The small molecule below binds the protein below.
Small molecule (SMILES): Cc1cccc2ccc(N3CC[C@H](C(=O)N[C@H]4CCO[C@H](CO)C4)C(C)(C)C3)nc12

Binding-site contacts:
Ligand atom C7 contacts residue TYR30 of chain 2.A at 3.8 Å (hydrophobic).
Ligand atom C15 contacts residue GSH1 of chain 1.C at 4.0 Å.
Ligand atom O contacts residue GLY37 of chain 2.A at 3.3 Å.
Ligand atom O2 contacts residue HIS55 of chain 2.A at 2.8 Å (h-bond).
Ligand atom C21 contacts residue GSH1 of chain 1.C at 3.6 Å.
Ligand atom C12 contacts residue THR133 of chain 1.A at 4.0 Å.
Ligand atom C9 contacts residue GLN136 of chain 1.A at 3.8 Å.
Ligand atom N2 contacts residue GLY37 of chain 2.A at 3.9 Å.
Ligand atom C9 contacts residue TYR30 of chain 2.A at 3.6 Å (hydrophobic).
Ligand atom N2 contacts residue GSH1 of chain 1.C at 3.5 Å (h-bond).
Ligand atom C7 contacts residue GLN136 of chain 1.A at 3.8 Å.
Ligand atom C17 contacts residue GLY37 of chain 2.A at 3.6 Å.
Ligand atom C18 contacts residue GLY37 of chain 2.A at 3.8 Å.
Ligand atom C1 contacts residue GLN136 of chain 1.A at 3.9 Å.
Ligand atom O2 contacts residue ARG54 of chain 2.A at 3.6 Å (salt-bridge).
Ligand atom C15 contacts residue ALA33 of chain 2.A at 3.9 Å (hydrophobic).
Ligand atom O1 contacts residue SER129 of chain 1.A at 4.0 Å.
Ligand atom C16 contacts residue TYR132 of chain 1.A at 3.5 Å (hydrophobic).
Ligand atom C9 contacts residue TYR132 of chain 1.A at 3.7 Å (hydrophobic).
Ligand atom C23 contacts residue HIS55 of chain 2.A at 3.8 Å.
Ligand atom C contacts residue TYR132 of chain 1.A at 3.6 Å (hydrophobic).
Ligand atom C10 contacts residue TYR132 of chain 1.A at 3.7 Å (hydrophobic).
Ligand atom C4 contacts residue THR133 of chain 1.A at 3.8 Å.
Ligand atom C2 contacts residue GLN136 of chain 1.A at 3.7 Å.
Ligand atom C6 contacts residue GLN136 of chain 1.A at 3.7 Å.
Ligand atom C20 contacts residue SER129 of chain 1.A at 3.7 Å.
Ligand atom C10 contacts residue THR133 of chain 1.A at 3.4 Å.
Ligand atom C9 contacts residue ALA33 of chain 2.A at 3.9 Å (hydrophobic).
Ligand atom C5 contacts residue GLN136 of chain 1.A at 3.6 Å.
Ligand atom C19 contacts residue LEU41 of chain 2.A at 3.6 Å (hydrophobic).
Ligand atom N contacts residue ILE34 of chain 2.A at 3.8 Å.
Ligand atom N contacts residue TYR132 of chain 1.A at 3.4 Å.
Ligand atom O1 contacts residue HIS55 of chain 2.A at 3.8 Å.
Ligand atom C8 contacts residue GLN136 of chain 1.A at 3.8 Å.
Ligand atom N1 contacts residue TYR132 of chain 1.A at 3.5 Å.
Ligand atom C12 contacts residue SER129 of chain 1.A at 3.9 Å.
Ligand atom C8 contacts residue ILE34 of chain 2.A at 3.9 Å (hydrophobic).
Ligand atom C18 contacts residue LEU41 of chain 2.A at 4.0 Å (hydrophobic).
Ligand atom C1 contacts residue ILE34 of chain 2.A at 4.0 Å (hydrophobic).
Ligand atom O2 contacts residue LEU41 of chain 2.A at 3.9 Å.

Sequence of chain 2.A:
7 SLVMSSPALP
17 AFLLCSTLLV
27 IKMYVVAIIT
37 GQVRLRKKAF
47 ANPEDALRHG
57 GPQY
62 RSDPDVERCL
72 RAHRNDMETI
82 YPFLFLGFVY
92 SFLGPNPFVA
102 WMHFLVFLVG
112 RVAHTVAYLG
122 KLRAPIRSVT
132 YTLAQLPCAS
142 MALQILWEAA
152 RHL

Sequence of chain 1.A:
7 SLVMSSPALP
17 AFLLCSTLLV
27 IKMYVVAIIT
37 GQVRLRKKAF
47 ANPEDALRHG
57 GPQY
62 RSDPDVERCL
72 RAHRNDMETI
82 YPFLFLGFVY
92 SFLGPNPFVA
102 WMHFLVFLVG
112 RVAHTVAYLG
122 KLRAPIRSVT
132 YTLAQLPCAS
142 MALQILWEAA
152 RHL